Binding-site contacts:
Ligand atom C09 contacts residue ILE462 of chain 1.E at 4.1 Å (hydrophobic).
Ligand atom N17 contacts residue ARG94 of chain 1.E at 3.2 Å (salt-bridge).
Ligand atom C01 contacts residue PHE104 of chain 1.E at 4.0 Å (hydrophobic).
Ligand atom C12 contacts residue ALA287 of chain 1.E at 3.8 Å (hydrophobic).
Ligand atom C12 contacts residue GLY288 of chain 1.E at 3.9 Å.
Ligand atom C15 contacts residue GLY288 of chain 1.E at 4.0 Å.
Ligand atom C11 contacts residue GLY288 of chain 1.E at 3.6 Å.
Ligand atom C05 contacts residue THR292 of chain 1.E at 3.5 Å.
Ligand atom C11 contacts residue TRP90 of chain 1.E at 3.9 Å (hydrophobic).
Ligand atom C16 contacts residue ARG94 of chain 1.E at 4.2 Å.
Ligand atom N06 contacts residue HEM1 of chain 1.U at 2.0 Å.
Ligand atom C12 contacts residue TRP90 of chain 1.E at 3.5 Å (hydrophobic).
Ligand atom N17 contacts residue GLU284 of chain 1.E at 3.6 Å.
Ligand atom C01 contacts residue ILE462 of chain 1.E at 3.9 Å (hydrophobic).
Ligand atom N04 contacts residue THR292 of chain 1.E at 3.3 Å.
Ligand atom C03 contacts residue THR292 of chain 1.E at 3.2 Å.
Ligand atom C13 contacts residue TRP90 of chain 1.E at 3.4 Å (hydrophobic).
Ligand atom C01 contacts residue PHE461 of chain 1.E at 3.6 Å (hydrophobic).
Ligand atom C07 contacts residue HEM1 of chain 1.U at 2.8 Å.
Ligand atom C05 contacts residue HEM1 of chain 1.U at 3.1 Å.
Ligand atom C10 contacts residue GLY288 of chain 1.E at 3.7 Å.
Ligand atom C08 contacts residue THR292 of chain 1.E at 4.0 Å.
Ligand atom C16 contacts residue TRP90 of chain 1.E at 3.4 Å (hydrophobic).
Ligand atom C14 contacts residue PHE104 of chain 1.E at 3.9 Å (hydrophobic).
Ligand atom C08 contacts residue PHE104 of chain 1.E at 3.9 Å (hydrophobic).
Ligand atom C16 contacts residue ALA287 of chain 1.E at 4.0 Å (hydrophobic).
Ligand atom C15 contacts residue PHE104 of chain 1.E at 4.0 Å (hydrophobic).
Ligand atom N17 contacts residue TRP234 of chain 1.E at 3.7 Å.
Ligand atom C05 contacts residue GLY288 of chain 1.E at 4.0 Å.
Ligand atom C11 contacts residue ALA287 of chain 1.E at 4.0 Å (hydrophobic).
Ligand atom C02 contacts residue THR292 of chain 1.E at 3.7 Å.
Ligand atom C09 contacts residue PHE104 of chain 1.E at 3.9 Å (hydrophobic).
Ligand atom C07 contacts residue PHE104 of chain 1.E at 4.0 Å (hydrophobic).
Ligand atom C02 contacts residue ILE462 of chain 1.E at 3.7 Å (hydrophobic).
Ligand atom C16 contacts residue GLU284 of chain 1.E at 3.9 Å.
Ligand atom C16 contacts residue TRP234 of chain 1.E at 4.1 Å (hydrophobic).
Ligand atom N17 contacts residue TRP90 of chain 1.E at 3.9 Å.
Ligand atom C14 contacts residue TRP90 of chain 1.E at 3.6 Å (hydrophobic).
Ligand atom C02 contacts residue PHE205 of chain 1.E at 4.0 Å (hydrophobic).
Ligand atom C13 contacts residue GLU284 of chain 1.E at 4.2 Å.

Sequence of chain 1.E:
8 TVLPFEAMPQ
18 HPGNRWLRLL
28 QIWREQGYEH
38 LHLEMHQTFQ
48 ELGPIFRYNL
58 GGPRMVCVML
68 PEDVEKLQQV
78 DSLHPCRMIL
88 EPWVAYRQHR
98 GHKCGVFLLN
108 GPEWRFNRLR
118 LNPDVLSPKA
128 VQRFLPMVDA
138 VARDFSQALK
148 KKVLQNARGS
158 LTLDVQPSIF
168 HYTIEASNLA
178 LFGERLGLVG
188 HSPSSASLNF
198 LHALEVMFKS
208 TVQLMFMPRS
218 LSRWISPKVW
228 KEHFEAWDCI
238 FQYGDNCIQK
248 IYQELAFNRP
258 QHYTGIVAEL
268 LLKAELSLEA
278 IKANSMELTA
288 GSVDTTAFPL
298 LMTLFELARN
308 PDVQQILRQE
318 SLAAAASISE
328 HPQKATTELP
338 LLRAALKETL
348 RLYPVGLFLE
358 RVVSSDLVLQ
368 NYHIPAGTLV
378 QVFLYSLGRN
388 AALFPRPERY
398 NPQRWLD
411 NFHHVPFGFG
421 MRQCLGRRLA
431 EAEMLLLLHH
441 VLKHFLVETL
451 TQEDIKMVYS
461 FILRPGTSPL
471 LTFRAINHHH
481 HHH

The small molecule below binds the protein below.
Small molecule (SMILES): N#Cc1ccc([C@H]2CCCc3cncn32)cc1